The small molecule below binds the protein below.
Small molecule (SMILES): COc1ccc(CN)cc1

Sequence of chain 1.C:
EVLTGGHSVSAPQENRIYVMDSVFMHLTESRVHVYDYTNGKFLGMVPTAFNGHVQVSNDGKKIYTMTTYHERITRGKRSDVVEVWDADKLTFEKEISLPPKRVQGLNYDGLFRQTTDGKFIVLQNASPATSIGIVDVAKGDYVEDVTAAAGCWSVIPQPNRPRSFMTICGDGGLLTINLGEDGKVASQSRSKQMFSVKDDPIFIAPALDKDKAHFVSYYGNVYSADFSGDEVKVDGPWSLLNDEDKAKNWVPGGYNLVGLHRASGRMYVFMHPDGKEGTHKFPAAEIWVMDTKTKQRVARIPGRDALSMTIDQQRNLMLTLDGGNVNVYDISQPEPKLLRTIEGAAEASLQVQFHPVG

Binding-site contacts:
Ligand atom CE1 contacts residue PHE25 of chain 1.C at 4.0 Å (hydrophobic).
Ligand atom CE1 contacts residue ASN112 of chain 1.B at 3.6 Å.
Ligand atom CG contacts residue VAL111 of chain 1.B at 3.9 Å (hydrophobic).
Ligand atom N1 contacts residue ASP37 of chain 1.B at 3.1 Å (salt-bridge).
Ligand atom CF1 contacts residue GLY106 of chain 1.C at 3.5 Å.
Ligand atom CF1 contacts residue ASN52 of chain 1.C at 3.0 Å.
Ligand atom CZ contacts residue LEU28 of chain 1.C at 4.0 Å (hydrophobic).
Ligand atom N1 contacts residue ASN109 of chain 1.B at 3.1 Å (h-bond).
Ligand atom CF1 contacts residue GLN105 of chain 1.C at 3.5 Å.
Ligand atom N1 contacts residue TRQ62 of chain 1.B at 2.6 Å (h-bond).
Ligand atom O1 contacts residue LEU28 of chain 1.C at 3.9 Å.
Ligand atom O1 contacts residue GLY106 of chain 1.C at 3.3 Å (h-bond).
Ligand atom CB contacts residue VAL111 of chain 1.B at 4.0 Å (hydrophobic).
Ligand atom CE1 contacts residue LEU28 of chain 1.C at 3.6 Å (hydrophobic).
Ligand atom O1 contacts residue GLN105 of chain 1.C at 3.7 Å.
Ligand atom CB contacts residue PHE25 of chain 1.C at 4.1 Å (hydrophobic).
Ligand atom CD1 contacts residue PHE25 of chain 1.C at 3.7 Å (hydrophobic).
Ligand atom CD2 contacts residue VAL111 of chain 1.B at 3.6 Å (hydrophobic).
Ligand atom CD2 contacts residue ASP110 of chain 1.B at 4.1 Å.
Ligand atom CF1 contacts residue LEU28 of chain 1.C at 3.9 Å (hydrophobic).
Ligand atom CD2 contacts residue ASN112 of chain 1.B at 4.0 Å.
Ligand atom CB contacts residue TRQ62 of chain 1.B at 3.6 Å.
Ligand atom CD2 contacts residue ASP37 of chain 1.B at 4.0 Å.
Ligand atom CB contacts residue ASN109 of chain 1.B at 4.1 Å.
Ligand atom CZ contacts residue GLY106 of chain 1.C at 4.0 Å.
Ligand atom CE2 contacts residue VAL111 of chain 1.B at 4.0 Å (hydrophobic).
Ligand atom N1 contacts residue VAL111 of chain 1.B at 3.2 Å (h-bond).
Ligand atom CD1 contacts residue PHE122 of chain 1.B at 4.0 Å (hydrophobic).
Ligand atom CE2 contacts residue ASN112 of chain 1.B at 3.9 Å.
Ligand atom CE2 contacts residue GLY106 of chain 1.C at 3.5 Å.
Ligand atom CB contacts residue ASP37 of chain 1.B at 3.1 Å.
Ligand atom CD1 contacts residue ASN112 of chain 1.B at 4.0 Å.
Ligand atom CF1 contacts residue ASN112 of chain 1.B at 3.7 Å.
Ligand atom CE2 contacts residue LEU107 of chain 1.C at 3.8 Å (hydrophobic).
Ligand atom CD2 contacts residue PHE25 of chain 1.C at 4.2 Å (hydrophobic).
Ligand atom CG contacts residue PHE25 of chain 1.C at 3.8 Å (hydrophobic).
Ligand atom CE2 contacts residue ASP110 of chain 1.B at 3.9 Å.
Ligand atom CF1 contacts residue PHE51 of chain 1.C at 3.6 Å (hydrophobic).
Ligand atom CZ contacts residue ASN112 of chain 1.B at 3.9 Å.
Ligand atom O1 contacts residue ASN52 of chain 1.C at 3.2 Å.

Sequence of chain 1.B:
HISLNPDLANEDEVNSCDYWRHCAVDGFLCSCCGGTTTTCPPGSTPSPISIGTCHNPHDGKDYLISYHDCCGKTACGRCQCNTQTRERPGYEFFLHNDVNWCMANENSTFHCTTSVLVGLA